Binding-site contacts:
Ligand atom C20 contacts residue SER177 of chain 2.A at 3.0 Å.
Ligand atom S8 contacts residue GLY194 of chain 2.A at 3.7 Å.
Ligand atom N19 contacts residue SER177 of chain 2.A at 3.7 Å.
Ligand atom C25 contacts residue GLY196 of chain 2.A at 3.8 Å.
Ligand atom N15 contacts residue TYR81 of chain 2.A at 3.5 Å (h-bond).
Ligand atom O9 contacts residue GLY196 of chain 2.A at 3.2 Å (h-bond).
Ligand atom C12 contacts residue GLY194 of chain 2.A at 3.5 Å.
Ligand atom O14 contacts residue GLY194 of chain 2.A at 2.9 Å (h-bond).
Ligand atom O18 contacts residue SO41 of chain 2.H at 3.7 Å.
Ligand atom C20 contacts residue SER192 of chain 2.A at 3.7 Å.
Ligand atom C32 contacts residue TYR81 of chain 2.A at 3.7 Å (hydrophobic).
Ligand atom C6 contacts residue GLN174 of chain 2.A at 3.2 Å.
Ligand atom O14 contacts residue TRP193 of chain 2.A at 3.2 Å.
Ligand atom N28 contacts residue ALA172 of chain 2.A at 3.4 Å (h-bond).
Ligand atom N19 contacts residue SER192 of chain 2.A at 2.9 Å (h-bond).
Ligand atom N11 contacts residue GLY194 of chain 2.A at 2.7 Å (h-bond).
Ligand atom N19 contacts residue HIS40 of chain 2.A at 3.6 Å (h-bond).
Ligand atom C27 contacts residue ALA172 of chain 2.A at 3.2 Å (hydrophobic).
Ligand atom N28 contacts residue GLY204 of chain 2.A at 3.4 Å.
Ligand atom C30 contacts residue GLY194 of chain 2.A at 3.6 Å.
Ligand atom C25 contacts residue TRP193 of chain 2.A at 3.7 Å (hydrophobic).
Ligand atom C1 contacts residue GLN174 of chain 2.A at 3.5 Å.
Ligand atom N19 contacts residue SO41 of chain 2.H at 3.6 Å.
Ligand atom N29 contacts residue CYS197 of chain 2.A at 3.8 Å.
Ligand atom C22 contacts residue VAL191 of chain 2.A at 3.7 Å (hydrophobic).
Ligand atom C3 contacts residue GLY196 of chain 2.A at 3.5 Å.
Ligand atom C2 contacts residue CYS197 of chain 2.A at 3.6 Å (hydrophobic).
Ligand atom N28 contacts residue ASP171 of chain 2.A at 2.9 Å (salt-bridge).
Ligand atom C22 contacts residue CYS173 of chain 2.A at 3.5 Å (hydrophobic).
Ligand atom C27 contacts residue ASP171 of chain 2.A at 3.6 Å.
Ligand atom O9 contacts residue SER195 of chain 2.A at 3.7 Å.
Ligand atom N29 contacts residue GLY196 of chain 2.A at 3.0 Å (h-bond).
Ligand atom C20 contacts residue SO41 of chain 2.H at 3.5 Å.
Ligand atom N29 contacts residue ASP171 of chain 2.A at 2.7 Å (salt-bridge).
Ligand atom C25 contacts residue GLY194 of chain 2.A at 3.5 Å.
Ligand atom C31 contacts residue TYR81 of chain 2.A at 3.4 Å (hydrophobic).
Ligand atom O9 contacts residue GLY194 of chain 2.A at 3.6 Å.
Ligand atom N29 contacts residue ALA172 of chain 2.A at 3.3 Å (h-bond).
Ligand atom C32 contacts residue GLU79 of chain 2.A at 3.7 Å.
Ligand atom C16 contacts residue TYR81 of chain 2.A at 3.3 Å (hydrophobic).

The small molecule below binds the protein below.
Small molecule (SMILES): [H]/N=C(\N)c1ccc(CNC(=O)CNC(=O)[C@@H](CCCN/C(N)=N/[H])NS(=O)(=O)Cc2ccccc2)cc1

Sequence of chain 2.A:
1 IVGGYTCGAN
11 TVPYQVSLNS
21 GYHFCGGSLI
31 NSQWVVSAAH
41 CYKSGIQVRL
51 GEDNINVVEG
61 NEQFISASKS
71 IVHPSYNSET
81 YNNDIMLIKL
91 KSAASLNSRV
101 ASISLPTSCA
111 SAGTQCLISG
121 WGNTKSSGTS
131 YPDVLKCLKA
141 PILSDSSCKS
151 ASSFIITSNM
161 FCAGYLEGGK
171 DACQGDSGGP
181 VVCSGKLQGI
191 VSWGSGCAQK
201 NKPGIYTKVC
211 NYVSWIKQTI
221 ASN